The small molecule below binds the protein below.
Small molecule (SMILES): CC(=O)N[C@H]1[C@H](O[C@H]2[C@H](O)[C@@H](NC(C)=O)CO[C@@H]2CO)O[C@H](CO)[C@@H](O[C@@H]2O[C@H](CO)[C@@H](O)[C@H](O)[C@@H]2O)[C@@H]1O

Sequence of chain 55.F:
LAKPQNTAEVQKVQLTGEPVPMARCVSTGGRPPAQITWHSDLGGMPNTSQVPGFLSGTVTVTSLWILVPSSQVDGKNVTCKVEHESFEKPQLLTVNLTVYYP

Binding-site contacts:
Ligand atom C7 contacts residue ASN77 of chain 55.F at 3.8 Å.
Ligand atom C1 contacts residue ASN96 of chain 55.F at 1.4 Å.
Ligand atom C8 contacts residue LYS76 of chain 55.F at 4.0 Å.
Ligand atom C3 contacts residue GLY75 of chain 55.F at 4.4 Å.
Ligand atom C5 contacts residue ASN96 of chain 55.F at 3.5 Å.
Ligand atom C8 contacts residue GLY75 of chain 55.F at 2.5 Å.
Ligand atom O5 contacts residue ASN96 of chain 55.F at 2.2 Å (h-bond).
Ligand atom C3 contacts residue ASN96 of chain 55.F at 3.8 Å.
Ligand atom N2 contacts residue ASN96 of chain 55.F at 3.1 Å (h-bond).
Ligand atom C8 contacts residue NAG1 of chain 55.K at 4.3 Å.
Ligand atom O7 contacts residue NAG1 of chain 55.K at 3.4 Å.
Ligand atom N2 contacts residue GLY75 of chain 55.F at 2.6 Å (h-bond).
Ligand atom C7 contacts residue GLY75 of chain 55.F at 2.9 Å.
Ligand atom O7 contacts residue GLY75 of chain 55.F at 4.0 Å.
Ligand atom C4 contacts residue ASN96 of chain 55.F at 4.2 Å.
Ligand atom O7 contacts residue ASN96 of chain 55.F at 3.4 Å (h-bond).
Ligand atom O7 contacts residue ASN77 of chain 55.F at 3.4 Å (h-bond).
Ligand atom C2 contacts residue ASN96 of chain 55.F at 2.6 Å.
Ligand atom C1 contacts residue GLY75 of chain 55.F at 3.9 Å.
Ligand atom C7 contacts residue NAG1 of chain 55.K at 4.3 Å.
Ligand atom C8 contacts residue ASN77 of chain 55.F at 3.7 Å.
Ligand atom C7 contacts residue ASN96 of chain 55.F at 3.5 Å.
Ligand atom C2 contacts residue GLY75 of chain 55.F at 3.8 Å.